A small-molecule ligand and the protein it binds are described below.
Small molecule (SMILES): CC(=O)N[C@H]1[C@H](O[C@H]2[C@H](O)[C@@H](NC(C)=O)CO[C@@H]2CO)O[C@H](CO)[C@@H](O[C@@H]2O[C@H](CO)[C@@H](O)[C@H](O)[C@@H]2O)[C@@H]1O

Sequence of chain 23.E:
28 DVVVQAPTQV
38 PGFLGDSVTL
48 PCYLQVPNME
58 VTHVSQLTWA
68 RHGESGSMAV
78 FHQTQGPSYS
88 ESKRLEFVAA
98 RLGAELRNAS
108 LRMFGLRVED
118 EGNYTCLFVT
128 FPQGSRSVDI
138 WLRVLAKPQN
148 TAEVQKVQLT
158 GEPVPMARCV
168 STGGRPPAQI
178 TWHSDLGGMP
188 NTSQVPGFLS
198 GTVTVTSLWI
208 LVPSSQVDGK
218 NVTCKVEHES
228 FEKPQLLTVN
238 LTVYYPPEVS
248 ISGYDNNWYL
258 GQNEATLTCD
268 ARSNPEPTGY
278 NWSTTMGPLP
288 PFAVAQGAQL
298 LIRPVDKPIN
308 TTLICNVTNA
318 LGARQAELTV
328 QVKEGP

Binding-site contacts:
Ligand atom O5 contacts residue ALA96 of chain 23.E at 4.5 Å.
Ligand atom O7 contacts residue ASN105 of chain 23.E at 4.0 Å.
Ligand atom C4 contacts residue ASN105 of chain 23.E at 4.3 Å.
Ligand atom C8 contacts residue PRO48 of chain 23.E at 4.4 Å (hydrophobic).
Ligand atom C3 contacts residue ASN105 of chain 23.E at 3.8 Å.
Ligand atom C7 contacts residue ASN105 of chain 23.E at 3.6 Å.
Ligand atom C6 contacts residue VAL95 of chain 23.E at 3.6 Å (hydrophobic).
Ligand atom C5 contacts residue VAL95 of chain 23.E at 4.5 Å (hydrophobic).
Ligand atom O6 contacts residue VAL95 of chain 23.E at 2.9 Å (h-bond).
Ligand atom O6 contacts residue ALA96 of chain 23.E at 4.3 Å.
Ligand atom C5 contacts residue ASN105 of chain 23.E at 3.6 Å.
Ligand atom C2 contacts residue ASN105 of chain 23.E at 2.5 Å.
Ligand atom C1 contacts residue ASN105 of chain 23.E at 1.4 Å.
Ligand atom N2 contacts residue ASN105 of chain 23.E at 2.9 Å (h-bond).
Ligand atom O5 contacts residue ASN105 of chain 23.E at 2.4 Å (h-bond).
Ligand atom O5 contacts residue VAL95 of chain 23.E at 4.5 Å.
Ligand atom C8 contacts residue TYR50 of chain 23.E at 4.1 Å (hydrophobic).